Sequence of chain 1.I:
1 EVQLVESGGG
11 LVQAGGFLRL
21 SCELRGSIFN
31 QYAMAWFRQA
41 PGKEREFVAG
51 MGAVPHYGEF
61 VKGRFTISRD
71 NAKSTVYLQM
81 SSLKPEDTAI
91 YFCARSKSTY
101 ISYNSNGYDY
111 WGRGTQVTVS

The protein below binds the small molecule below.
Small molecule (SMILES): CC(=O)N[C@H]1[C@H](O[C@H]2[C@H](O)[C@@H](NC(C)=O)CO[C@@H]2CO)O[C@H](CO)[C@@H](O[C@@H]2O[C@H](CO[C@H]3O[C@H](CO)[C@@H](O)[C@H](O)[C@@H]3O)[C@@H](O)[C@H](O)[C@@H]2O)[C@@H]1O

Sequence of chain 1.B:
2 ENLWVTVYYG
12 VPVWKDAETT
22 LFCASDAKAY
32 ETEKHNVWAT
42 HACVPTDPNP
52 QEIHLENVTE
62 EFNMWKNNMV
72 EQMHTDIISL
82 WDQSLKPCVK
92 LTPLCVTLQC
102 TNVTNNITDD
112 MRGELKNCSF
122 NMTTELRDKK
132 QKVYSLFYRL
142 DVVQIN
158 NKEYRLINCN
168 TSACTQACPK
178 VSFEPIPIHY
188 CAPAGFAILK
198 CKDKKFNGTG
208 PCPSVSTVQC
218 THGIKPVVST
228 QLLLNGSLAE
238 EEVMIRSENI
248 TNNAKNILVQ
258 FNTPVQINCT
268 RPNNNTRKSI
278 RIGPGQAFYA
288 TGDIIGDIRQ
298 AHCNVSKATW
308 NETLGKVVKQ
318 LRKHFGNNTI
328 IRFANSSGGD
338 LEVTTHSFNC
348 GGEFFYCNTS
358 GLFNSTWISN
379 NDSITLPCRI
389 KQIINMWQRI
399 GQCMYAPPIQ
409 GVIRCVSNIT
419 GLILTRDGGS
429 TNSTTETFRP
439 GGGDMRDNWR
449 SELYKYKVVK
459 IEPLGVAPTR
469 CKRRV

Binding-site contacts:
Ligand atom C6 contacts residue ILE292 of chain 1.B at 3.6 Å (hydrophobic).
Ligand atom C5 contacts residue ASN271 of chain 1.B at 3.7 Å.
Ligand atom C6 contacts residue PHE17 of chain 1.I at 3.7 Å (hydrophobic).
Ligand atom O2 contacts residue PHE17 of chain 1.I at 4.3 Å.
Ligand atom C8 contacts residue VAL410 of chain 1.B at 3.9 Å (hydrophobic).
Ligand atom C1 contacts residue ILE292 of chain 1.B at 4.3 Å (hydrophobic).
Ligand atom O6 contacts residue ILE292 of chain 1.B at 4.2 Å.
Ligand atom C5 contacts residue PHE17 of chain 1.I at 4.2 Å (hydrophobic).
Ligand atom O5 contacts residue ILE292 of chain 1.B at 3.4 Å.
Ligand atom O5 contacts residue ASN271 of chain 1.B at 2.4 Å (h-bond).
Ligand atom C4 contacts residue ASN271 of chain 1.B at 4.2 Å.
Ligand atom C5 contacts residue ILE292 of chain 1.B at 4.0 Å (hydrophobic).
Ligand atom O6 contacts residue PHE17 of chain 1.I at 4.0 Å.
Ligand atom O5 contacts residue PHE17 of chain 1.I at 3.8 Å.
Ligand atom C4 contacts residue PHE17 of chain 1.I at 4.4 Å (hydrophobic).
Ligand atom N2 contacts residue ASN271 of chain 1.B at 2.9 Å (h-bond).
Ligand atom O7 contacts residue ASN271 of chain 1.B at 4.2 Å.
Ligand atom C1 contacts residue ASN271 of chain 1.B at 1.4 Å.
Ligand atom C7 contacts residue ASN271 of chain 1.B at 3.8 Å.
Ligand atom C3 contacts residue ASN271 of chain 1.B at 3.8 Å.
Ligand atom C2 contacts residue ASN271 of chain 1.B at 2.5 Å.